A protein and the small-molecule ligand that binds it are described below.
Small molecule (SMILES): CC(=O)N[C@H]1[C@H](O[C@H]2[C@H](O)[C@@H](NC(C)=O)CO[C@@H]2CO)O[C@H](CO)[C@@H](O)[C@@H]1O

Binding-site contacts:
Ligand atom C5 contacts residue ASN76 of chain 1.D at 3.7 Å.
Ligand atom O5 contacts residue ASN76 of chain 1.D at 2.4 Å (h-bond).
Ligand atom C2 contacts residue ASN76 of chain 1.D at 2.5 Å.
Ligand atom O3 contacts residue ASN76 of chain 1.D at 3.8 Å.
Ligand atom C3 contacts residue ASN76 of chain 1.D at 3.6 Å.
Ligand atom C1 contacts residue ASN76 of chain 1.D at 1.4 Å.
Ligand atom C7 contacts residue ASN76 of chain 1.D at 4.0 Å.
Ligand atom C4 contacts residue ASN76 of chain 1.D at 4.3 Å.
Ligand atom O7 contacts residue ARG74 of chain 1.D at 3.7 Å.
Ligand atom N2 contacts residue ASN76 of chain 1.D at 3.4 Å (h-bond).
Ligand atom O7 contacts residue ASN76 of chain 1.D at 3.8 Å.

Sequence of chain 1.D:
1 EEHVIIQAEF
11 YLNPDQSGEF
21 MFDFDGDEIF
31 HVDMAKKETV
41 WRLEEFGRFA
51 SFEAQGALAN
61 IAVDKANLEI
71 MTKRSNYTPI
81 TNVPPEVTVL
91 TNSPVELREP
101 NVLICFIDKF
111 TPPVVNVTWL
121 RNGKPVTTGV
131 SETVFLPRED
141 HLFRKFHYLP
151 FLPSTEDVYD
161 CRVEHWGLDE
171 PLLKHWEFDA